A protein and the small-molecule ligand that binds it are described below.
Small molecule (SMILES): CC(=O)N[C@H]1[C@H](O[C@H]2[C@H](O)[C@@H](NC(C)=O)CO[C@@H]2CO)O[C@H](CO)[C@@H](O[C@H]2O[C@H](CO)[C@@H](O)[C@H](O)[C@@H]2O)[C@@H]1O

Sequence of chain 2.A:
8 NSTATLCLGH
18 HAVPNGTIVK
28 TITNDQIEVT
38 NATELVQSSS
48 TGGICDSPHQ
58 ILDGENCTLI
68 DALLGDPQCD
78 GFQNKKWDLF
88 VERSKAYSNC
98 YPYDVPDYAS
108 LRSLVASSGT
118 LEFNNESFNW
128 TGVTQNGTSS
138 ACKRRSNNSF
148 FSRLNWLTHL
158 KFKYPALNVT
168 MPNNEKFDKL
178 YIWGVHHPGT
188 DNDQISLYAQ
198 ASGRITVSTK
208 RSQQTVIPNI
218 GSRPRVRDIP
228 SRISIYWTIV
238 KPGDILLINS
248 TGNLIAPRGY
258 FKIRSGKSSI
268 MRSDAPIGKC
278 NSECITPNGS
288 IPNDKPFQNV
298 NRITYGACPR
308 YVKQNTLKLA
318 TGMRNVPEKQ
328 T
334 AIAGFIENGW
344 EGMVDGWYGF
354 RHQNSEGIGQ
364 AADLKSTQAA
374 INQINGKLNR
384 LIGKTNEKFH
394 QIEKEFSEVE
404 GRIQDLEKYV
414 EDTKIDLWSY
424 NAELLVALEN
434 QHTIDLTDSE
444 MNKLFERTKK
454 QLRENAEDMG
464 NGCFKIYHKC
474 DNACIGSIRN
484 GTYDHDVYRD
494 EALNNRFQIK

Sequence of chain 1.A:
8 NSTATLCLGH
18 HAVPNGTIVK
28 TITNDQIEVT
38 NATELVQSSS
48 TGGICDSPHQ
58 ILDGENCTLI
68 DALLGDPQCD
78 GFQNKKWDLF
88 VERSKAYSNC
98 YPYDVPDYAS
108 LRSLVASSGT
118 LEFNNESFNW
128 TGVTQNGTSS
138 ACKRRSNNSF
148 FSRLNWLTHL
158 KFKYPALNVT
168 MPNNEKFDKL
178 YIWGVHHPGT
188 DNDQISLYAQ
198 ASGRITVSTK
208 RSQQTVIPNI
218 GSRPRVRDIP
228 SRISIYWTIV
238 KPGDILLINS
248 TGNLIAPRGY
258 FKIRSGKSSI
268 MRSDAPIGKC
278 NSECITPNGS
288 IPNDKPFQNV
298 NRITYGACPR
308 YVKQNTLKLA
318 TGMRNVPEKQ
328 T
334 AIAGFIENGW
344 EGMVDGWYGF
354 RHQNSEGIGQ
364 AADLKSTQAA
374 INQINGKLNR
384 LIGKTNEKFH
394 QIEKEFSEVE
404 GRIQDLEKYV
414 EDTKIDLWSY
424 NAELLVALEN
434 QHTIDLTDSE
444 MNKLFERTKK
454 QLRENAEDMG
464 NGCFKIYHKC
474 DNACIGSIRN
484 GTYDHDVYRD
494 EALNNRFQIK

Binding-site contacts:
Ligand atom C2 contacts residue ARG222 of chain 2.A at 4.2 Å.
Ligand atom C8 contacts residue NAG1 of chain 1.C at 3.7 Å.
Ligand atom O7 contacts residue NAG1 of chain 1.C at 3.6 Å (h-bond).
Ligand atom C7 contacts residue SER219 of chain 2.A at 3.4 Å.
Ligand atom O7 contacts residue ARG220 of chain 2.A at 4.1 Å.
Ligand atom C8 contacts residue NAG2 of chain 1.C at 3.8 Å.
Ligand atom C3 contacts residue ARG222 of chain 2.A at 4.3 Å.
Ligand atom C1 contacts residue SER219 of chain 2.A at 4.3 Å.
Ligand atom C8 contacts residue PRO221 of chain 2.A at 4.0 Å (hydrophobic).
Ligand atom C2 contacts residue ASN165 of chain 1.A at 2.5 Å.
Ligand atom C7 contacts residue ARG222 of chain 2.A at 3.9 Å.
Ligand atom C1 contacts residue ASN165 of chain 1.A at 1.4 Å.
Ligand atom C8 contacts residue ILE242 of chain 1.A at 3.8 Å (hydrophobic).
Ligand atom O7 contacts residue NAG2 of chain 1.C at 3.7 Å.
Ligand atom C3 contacts residue ASN165 of chain 1.A at 3.8 Å.
Ligand atom O3 contacts residue ASP225 of chain 2.A at 3.6 Å (salt-bridge).
Ligand atom O7 contacts residue PRO221 of chain 2.A at 3.5 Å.
Ligand atom C7 contacts residue NAG2 of chain 1.C at 4.3 Å.
Ligand atom O3 contacts residue SER219 of chain 2.A at 4.2 Å.
Ligand atom C5 contacts residue ASN165 of chain 1.A at 3.6 Å.
Ligand atom C7 contacts residue ASN165 of chain 1.A at 3.7 Å.
Ligand atom C8 contacts residue THR187 of chain 2.A at 4.4 Å.
Ligand atom O7 contacts residue ASN165 of chain 1.A at 4.0 Å.
Ligand atom O3 contacts residue ARG222 of chain 2.A at 4.4 Å.
Ligand atom O5 contacts residue ASN165 of chain 1.A at 2.3 Å (h-bond).
Ligand atom N2 contacts residue ASN165 of chain 1.A at 3.0 Å (h-bond).
Ligand atom O6 contacts residue ARG222 of chain 2.A at 3.7 Å.
Ligand atom C8 contacts residue ARG222 of chain 2.A at 4.3 Å.
Ligand atom O3 contacts residue ARG222 of chain 2.A at 3.7 Å.
Ligand atom N2 contacts residue SER219 of chain 2.A at 2.7 Å (h-bond).
Ligand atom C2 contacts residue SER219 of chain 2.A at 3.8 Å.
Ligand atom N2 contacts residue NAG1 of chain 1.C at 4.1 Å.
Ligand atom O5 contacts residue LEU244 of chain 1.A at 4.2 Å.
Ligand atom C3 contacts residue SER219 of chain 2.A at 3.9 Å.
Ligand atom C7 contacts residue PRO221 of chain 2.A at 4.2 Å (hydrophobic).
Ligand atom O7 contacts residue ARG222 of chain 2.A at 2.9 Å (salt-bridge).
Ligand atom C4 contacts residue ARG222 of chain 2.A at 4.3 Å.
Ligand atom C8 contacts residue SER219 of chain 2.A at 3.1 Å.
Ligand atom C4 contacts residue ASN165 of chain 1.A at 4.2 Å.
Ligand atom C7 contacts residue NAG1 of chain 1.C at 3.6 Å.